Sequence of chain 1.H:
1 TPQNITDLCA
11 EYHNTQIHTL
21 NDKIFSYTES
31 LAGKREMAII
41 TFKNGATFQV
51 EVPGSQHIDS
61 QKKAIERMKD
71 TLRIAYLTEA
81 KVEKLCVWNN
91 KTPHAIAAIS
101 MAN

The protein below binds the small molecule below.
Small molecule (SMILES): OC[C@H]1O[C@@H](O)[C@H](O)[C@@H](O)[C@H]1O

Binding-site contacts:
Ligand atom O1 contacts residue GLA1 of chain 1.EB at 1.3 Å.
Ligand atom C4 contacts residue GLU51 of chain 1.H at 3.4 Å.
Ligand atom C3 contacts residue ASN90 of chain 1.H at 3.7 Å.
Ligand atom C4 contacts residue GLA1 of chain 1.EB at 0.0 Å.
Ligand atom C5 contacts residue TRP88 of chain 1.H at 3.6 Å (hydrophobic).
Ligand atom C3 contacts residue LYS91 of chain 1.H at 3.7 Å.
Ligand atom O4 contacts residue GLN56 of chain 1.H at 3.5 Å.
Ligand atom O5 contacts residue GLA1 of chain 1.EB at 0.1 Å (h-bond).
Ligand atom O3 contacts residue GLA1 of chain 1.EB at 0.1 Å (h-bond).
Ligand atom C5 contacts residue GLN56 of chain 1.H at 4.4 Å.
Ligand atom C6 contacts residue GLN61 of chain 1.H at 4.0 Å.
Ligand atom O6 contacts residue GLN56 of chain 1.H at 3.2 Å (h-bond).
Ligand atom C5 contacts residue GLA1 of chain 1.EB at 0.1 Å.
Ligand atom C2 contacts residue GLA1 of chain 1.EB at 0.1 Å.
Ligand atom O4 contacts residue GLA1 of chain 1.EB at 0.0 Å (h-bond).
Ligand atom C6 contacts residue TRP88 of chain 1.H at 3.7 Å (hydrophobic).
Ligand atom O6 contacts residue GLA1 of chain 1.EB at 0.4 Å (h-bond).
Ligand atom O6 contacts residue TRP88 of chain 1.H at 4.1 Å.
Ligand atom O2 contacts residue ASN90 of chain 1.H at 3.0 Å (h-bond).
Ligand atom O6 contacts residue GLN61 of chain 1.H at 3.0 Å (h-bond).
Ligand atom C6 contacts residue GLN56 of chain 1.H at 3.8 Å.
Ligand atom O3 contacts residue ASN90 of chain 1.H at 2.8 Å (h-bond).
Ligand atom C6 contacts residue GLA1 of chain 1.EB at 0.1 Å.
Ligand atom C6 contacts residue HIS57 of chain 1.H at 3.6 Å.
Ligand atom O6 contacts residue HIS57 of chain 1.H at 3.6 Å.
Ligand atom C3 contacts residue GLA1 of chain 1.EB at 0.0 Å.
Ligand atom C3 contacts residue TRP88 of chain 1.H at 3.6 Å (hydrophobic).
Ligand atom C1 contacts residue GLA1 of chain 1.EB at 0.2 Å.
Ligand atom O5 contacts residue GLN56 of chain 1.H at 3.6 Å.
Ligand atom C4 contacts residue LYS91 of chain 1.H at 3.9 Å.
Ligand atom O3 contacts residue GLU51 of chain 1.H at 4.2 Å.
Ligand atom C6 contacts residue GLU51 of chain 1.H at 4.3 Å.
Ligand atom O3 contacts residue LYS91 of chain 1.H at 2.8 Å (salt-bridge).
Ligand atom C2 contacts residue ASN90 of chain 1.H at 4.1 Å.
Ligand atom O3 contacts residue TRP88 of chain 1.H at 3.8 Å.
Ligand atom O4 contacts residue LYS91 of chain 1.H at 2.9 Å (salt-bridge).
Ligand atom O4 contacts residue GLU51 of chain 1.H at 2.7 Å (salt-bridge).
Ligand atom O2 contacts residue GLA1 of chain 1.EB at 0.2 Å (h-bond).
Ligand atom C2 contacts residue LYS91 of chain 1.H at 4.0 Å.
Ligand atom C4 contacts residue TRP88 of chain 1.H at 3.7 Å (hydrophobic).